Binding-site contacts:
Ligand atom O7 contacts residue ARG214 of chain 3.A at 3.8 Å.
Ligand atom O6 contacts residue ARG216 of chain 3.A at 3.4 Å (salt-bridge).
Ligand atom O6 contacts residue ASN219 of chain 3.A at 4.1 Å.
Ligand atom N2 contacts residue SER213 of chain 3.A at 2.9 Å (h-bond).
Ligand atom C2 contacts residue SER213 of chain 3.A at 4.1 Å.
Ligand atom C3 contacts residue ASN159 of chain 1.A at 3.8 Å.
Ligand atom C7 contacts residue NAG1 of chain 1.I at 4.2 Å.
Ligand atom C4 contacts residue ASN159 of chain 1.A at 4.2 Å.
Ligand atom C2 contacts residue ARG216 of chain 3.A at 3.9 Å.
Ligand atom C7 contacts residue ASN159 of chain 1.A at 3.7 Å.
Ligand atom C5 contacts residue ASN219 of chain 3.A at 3.6 Å.
Ligand atom C7 contacts residue SER213 of chain 3.A at 3.4 Å.
Ligand atom C8 contacts residue ILE236 of chain 1.A at 3.7 Å (hydrophobic).
Ligand atom C1 contacts residue ASN159 of chain 1.A at 1.4 Å.
Ligand atom C8 contacts residue THR181 of chain 3.A at 3.8 Å.
Ligand atom N2 contacts residue ASN159 of chain 1.A at 2.9 Å (h-bond).
Ligand atom O7 contacts residue PRO215 of chain 3.A at 3.4 Å.
Ligand atom C7 contacts residue PRO215 of chain 3.A at 3.9 Å (hydrophobic).
Ligand atom O7 contacts residue ARG216 of chain 3.A at 2.4 Å (salt-bridge).
Ligand atom C8 contacts residue NAG2 of chain 1.I at 3.7 Å.
Ligand atom O7 contacts residue ASN159 of chain 1.A at 4.1 Å.
Ligand atom C8 contacts residue SER213 of chain 3.A at 3.0 Å.
Ligand atom C5 contacts residue ASN159 of chain 1.A at 3.6 Å.
Ligand atom C4 contacts residue ARG216 of chain 3.A at 4.0 Å.
Ligand atom C8 contacts residue PRO215 of chain 3.A at 3.6 Å (hydrophobic).
Ligand atom O5 contacts residue ASN159 of chain 1.A at 2.4 Å (h-bond).
Ligand atom O7 contacts residue NAG2 of chain 1.I at 3.9 Å.
Ligand atom O5 contacts residue ARG216 of chain 3.A at 3.6 Å (salt-bridge).
Ligand atom C3 contacts residue ARG216 of chain 3.A at 4.1 Å.
Ligand atom C6 contacts residue THR161 of chain 1.A at 4.1 Å.
Ligand atom O6 contacts residue THR161 of chain 1.A at 3.6 Å.
Ligand atom O5 contacts residue LEU238 of chain 1.A at 4.2 Å.
Ligand atom C8 contacts residue NAG1 of chain 1.I at 3.8 Å.
Ligand atom C2 contacts residue ASN159 of chain 1.A at 2.5 Å.
Ligand atom C7 contacts residue ARG216 of chain 3.A at 3.4 Å.
Ligand atom C6 contacts residue ASN219 of chain 3.A at 3.8 Å.
Ligand atom O3 contacts residue ARG216 of chain 3.A at 3.8 Å.
Ligand atom C7 contacts residue NAG2 of chain 1.I at 4.2 Å.
Ligand atom C8 contacts residue ARG216 of chain 3.A at 3.8 Å.
Ligand atom C5 contacts residue LEU238 of chain 1.A at 4.1 Å (hydrophobic).

Sequence of chain 3.A:
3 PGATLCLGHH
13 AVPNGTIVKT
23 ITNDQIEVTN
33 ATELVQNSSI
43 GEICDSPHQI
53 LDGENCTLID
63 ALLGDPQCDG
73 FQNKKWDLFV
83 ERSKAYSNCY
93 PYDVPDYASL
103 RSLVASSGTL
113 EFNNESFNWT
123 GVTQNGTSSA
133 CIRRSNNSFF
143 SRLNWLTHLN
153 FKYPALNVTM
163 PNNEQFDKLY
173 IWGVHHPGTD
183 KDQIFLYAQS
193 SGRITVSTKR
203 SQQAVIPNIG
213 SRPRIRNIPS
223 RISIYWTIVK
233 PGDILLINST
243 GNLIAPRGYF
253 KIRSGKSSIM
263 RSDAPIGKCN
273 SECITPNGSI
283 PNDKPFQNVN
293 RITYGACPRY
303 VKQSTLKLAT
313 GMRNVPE

Sequence of chain 1.A:
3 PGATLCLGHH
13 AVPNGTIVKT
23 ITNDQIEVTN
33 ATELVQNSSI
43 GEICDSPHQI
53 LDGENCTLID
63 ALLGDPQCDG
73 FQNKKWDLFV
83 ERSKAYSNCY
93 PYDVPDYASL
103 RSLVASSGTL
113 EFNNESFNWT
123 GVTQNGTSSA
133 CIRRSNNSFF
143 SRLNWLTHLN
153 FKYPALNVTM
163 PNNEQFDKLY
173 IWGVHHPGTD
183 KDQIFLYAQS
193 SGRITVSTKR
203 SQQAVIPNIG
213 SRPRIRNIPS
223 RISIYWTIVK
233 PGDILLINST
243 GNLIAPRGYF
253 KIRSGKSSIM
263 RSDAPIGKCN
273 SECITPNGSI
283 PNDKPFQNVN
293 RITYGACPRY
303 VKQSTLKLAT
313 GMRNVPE

The protein below binds the small molecule below.
Small molecule (SMILES): CC(=O)N[C@H]1[C@H](O[C@H]2[C@H](O)[C@@H](NC(C)=O)CO[C@@H]2CO)O[C@H](CO)[C@@H](O[C@@H]2O[C@H](CO)[C@@H](O)[C@H](O)[C@@H]2O)[C@@H]1O